Binding-site contacts:
Ligand atom O7 contacts residue SER791 of chain 1.A at 4.5 Å.
Ligand atom C2 contacts residue ASN789 of chain 1.A at 2.4 Å.
Ligand atom N2 contacts residue ASN789 of chain 1.A at 2.9 Å (h-bond).
Ligand atom O5 contacts residue SER791 of chain 1.A at 3.0 Å (h-bond).
Ligand atom C4 contacts residue ASN789 of chain 1.A at 4.2 Å.
Ligand atom O7 contacts residue ASN789 of chain 1.A at 3.7 Å.
Ligand atom C1 contacts residue SER791 of chain 1.A at 3.2 Å.
Ligand atom O6 contacts residue GLN792 of chain 1.A at 4.0 Å.
Ligand atom C7 contacts residue ASN789 of chain 1.A at 3.5 Å.
Ligand atom C5 contacts residue SER791 of chain 1.A at 3.2 Å.
Ligand atom C5 contacts residue ASN789 of chain 1.A at 3.6 Å.
Ligand atom C6 contacts residue GLN792 of chain 1.A at 3.6 Å.
Ligand atom C1 contacts residue ASN789 of chain 1.A at 1.4 Å.
Ligand atom C3 contacts residue ASN789 of chain 1.A at 3.8 Å.
Ligand atom C6 contacts residue SER791 of chain 1.A at 3.8 Å.
Ligand atom O5 contacts residue ASN789 of chain 1.A at 2.4 Å (h-bond).

Sequence of chain 1.A:
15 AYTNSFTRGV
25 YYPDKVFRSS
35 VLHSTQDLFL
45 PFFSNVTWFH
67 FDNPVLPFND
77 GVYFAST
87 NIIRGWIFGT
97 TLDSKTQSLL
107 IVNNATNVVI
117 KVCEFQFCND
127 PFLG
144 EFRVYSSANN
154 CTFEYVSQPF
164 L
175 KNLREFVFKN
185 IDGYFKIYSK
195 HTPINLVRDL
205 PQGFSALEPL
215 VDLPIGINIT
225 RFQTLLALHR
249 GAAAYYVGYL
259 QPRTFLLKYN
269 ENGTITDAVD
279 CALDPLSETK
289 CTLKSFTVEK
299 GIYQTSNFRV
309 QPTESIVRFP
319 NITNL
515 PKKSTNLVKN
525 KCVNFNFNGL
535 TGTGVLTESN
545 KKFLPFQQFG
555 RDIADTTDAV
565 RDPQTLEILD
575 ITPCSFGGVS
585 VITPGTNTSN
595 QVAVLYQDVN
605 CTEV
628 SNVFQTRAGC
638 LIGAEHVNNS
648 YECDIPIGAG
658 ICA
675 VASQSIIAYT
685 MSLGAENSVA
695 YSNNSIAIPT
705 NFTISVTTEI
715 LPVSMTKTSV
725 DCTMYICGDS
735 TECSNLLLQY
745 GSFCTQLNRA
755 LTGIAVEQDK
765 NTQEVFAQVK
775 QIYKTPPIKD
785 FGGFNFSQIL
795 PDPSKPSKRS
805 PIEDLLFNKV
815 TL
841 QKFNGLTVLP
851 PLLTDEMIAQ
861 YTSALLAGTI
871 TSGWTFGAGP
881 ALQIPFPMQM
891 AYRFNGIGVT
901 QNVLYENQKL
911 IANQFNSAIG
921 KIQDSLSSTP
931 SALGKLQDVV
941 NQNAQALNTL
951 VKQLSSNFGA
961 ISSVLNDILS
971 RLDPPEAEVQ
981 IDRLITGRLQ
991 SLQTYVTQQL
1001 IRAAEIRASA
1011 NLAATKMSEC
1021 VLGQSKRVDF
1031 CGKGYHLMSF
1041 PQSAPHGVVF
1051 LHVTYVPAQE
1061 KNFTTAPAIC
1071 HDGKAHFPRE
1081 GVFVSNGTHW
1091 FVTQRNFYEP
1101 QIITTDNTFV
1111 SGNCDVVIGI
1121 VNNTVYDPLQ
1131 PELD

The protein below binds the small molecule below.
Small molecule (SMILES): CC(=O)N[C@@H]1[C@@H](O)[C@H](O)[C@@H](CO)O[C@H]1O